Binding-site contacts:
Ligand atom C1 contacts residue ASN62 of chain 1.C at 1.4 Å.
Ligand atom C3 contacts residue ASN62 of chain 1.C at 3.8 Å.
Ligand atom C8 contacts residue ASN62 of chain 1.C at 4.3 Å.
Ligand atom O5 contacts residue ASN62 of chain 1.C at 2.4 Å (h-bond).
Ligand atom C8 contacts residue ASN55 of chain 1.C at 3.4 Å.
Ligand atom O6 contacts residue ASN62 of chain 1.C at 4.2 Å.
Ligand atom C1 contacts residue PRO60 of chain 1.C at 4.1 Å (hydrophobic).
Ligand atom C4 contacts residue ASN62 of chain 1.C at 4.3 Å.
Ligand atom C8 contacts residue PRO59 of chain 1.C at 4.0 Å (hydrophobic).
Ligand atom C5 contacts residue ASN62 of chain 1.C at 3.6 Å.
Ligand atom C3 contacts residue PRO59 of chain 1.C at 4.3 Å (hydrophobic).
Ligand atom O6 contacts residue ILE191 of chain 1.C at 4.5 Å.
Ligand atom N2 contacts residue PRO60 of chain 1.C at 3.5 Å (h-bond).
Ligand atom O3 contacts residue PRO59 of chain 1.C at 4.1 Å.
Ligand atom N2 contacts residue PRO59 of chain 1.C at 3.9 Å.
Ligand atom C8 contacts residue PRO60 of chain 1.C at 3.7 Å (hydrophobic).
Ligand atom C7 contacts residue PRO60 of chain 1.C at 3.9 Å (hydrophobic).
Ligand atom C2 contacts residue PRO60 of chain 1.C at 4.3 Å (hydrophobic).
Ligand atom N2 contacts residue ASN62 of chain 1.C at 2.9 Å (h-bond).
Ligand atom O7 contacts residue ASN62 of chain 1.C at 3.1 Å (h-bond).
Ligand atom C7 contacts residue ASN62 of chain 1.C at 3.2 Å.
Ligand atom C2 contacts residue ASN62 of chain 1.C at 2.5 Å.

A small-molecule ligand and the protein it binds are described below.
Small molecule (SMILES): CC(=O)N[C@H]1[C@H](O[C@H]2[C@H](O)[C@@H](NC(C)=O)CO[C@@H]2CO)O[C@H](CO)[C@@H](O[C@@H]2O[C@H](CO)[C@@H](O)[C@H](O)[C@@H]2O)[C@@H]1O

Sequence of chain 1.C:
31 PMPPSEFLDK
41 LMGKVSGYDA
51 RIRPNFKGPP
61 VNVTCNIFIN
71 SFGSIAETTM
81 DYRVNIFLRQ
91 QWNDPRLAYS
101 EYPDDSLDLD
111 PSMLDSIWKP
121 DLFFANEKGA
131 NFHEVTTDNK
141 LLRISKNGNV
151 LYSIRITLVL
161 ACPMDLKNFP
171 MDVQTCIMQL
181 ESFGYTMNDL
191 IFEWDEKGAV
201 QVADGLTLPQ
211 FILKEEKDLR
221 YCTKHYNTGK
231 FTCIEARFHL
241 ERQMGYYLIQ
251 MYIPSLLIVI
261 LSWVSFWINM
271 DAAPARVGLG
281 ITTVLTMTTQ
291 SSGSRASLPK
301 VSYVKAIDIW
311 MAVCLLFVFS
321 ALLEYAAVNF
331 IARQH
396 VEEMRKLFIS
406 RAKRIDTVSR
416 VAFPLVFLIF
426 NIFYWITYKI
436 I